A protein and the small-molecule ligand that binds it are described below.
Small molecule (SMILES): CCCN1CCO[C@@H]2c3cc(O)ccc3OC[C@H]21

Sequence of chain 1.E:
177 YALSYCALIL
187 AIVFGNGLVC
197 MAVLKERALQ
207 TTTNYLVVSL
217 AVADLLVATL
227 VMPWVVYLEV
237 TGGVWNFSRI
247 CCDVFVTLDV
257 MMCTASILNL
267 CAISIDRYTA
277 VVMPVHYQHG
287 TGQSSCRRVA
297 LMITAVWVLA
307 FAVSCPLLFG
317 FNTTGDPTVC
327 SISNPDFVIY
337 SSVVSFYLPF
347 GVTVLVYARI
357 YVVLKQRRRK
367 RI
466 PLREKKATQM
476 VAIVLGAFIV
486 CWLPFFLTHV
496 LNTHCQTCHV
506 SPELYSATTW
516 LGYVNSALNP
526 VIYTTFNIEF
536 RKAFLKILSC

Binding-site contacts:
Ligand atom O2 contacts residue ASP255 of chain 1.E at 4.1 Å.
Ligand atom C4 contacts residue VAL256 of chain 1.E at 4.0 Å (hydrophobic).
Ligand atom C8 contacts residue ASP255 of chain 1.E at 3.5 Å.
Ligand atom C13 contacts residue TRP487 of chain 1.E at 3.7 Å (hydrophobic).
Ligand atom C13 contacts residue PHE490 of chain 1.E at 3.7 Å (hydrophobic).
Ligand atom C6 contacts residue SER337 of chain 1.E at 3.9 Å.
Ligand atom C13 contacts residue CYS259 of chain 1.E at 3.6 Å (hydrophobic).
Ligand atom C14 contacts residue TYR518 of chain 1.E at 4.1 Å (hydrophobic).
Ligand atom N contacts residue PHE490 of chain 1.E at 4.0 Å.
Ligand atom N contacts residue ASP255 of chain 1.E at 2.9 Å (salt-bridge).
Ligand atom C5 contacts residue SER337 of chain 1.E at 3.7 Å.
Ligand atom C14 contacts residue GLY517 of chain 1.E at 3.8 Å.
Ligand atom O3 contacts residue HIS494 of chain 1.E at 3.7 Å.
Ligand atom O3 contacts residue SER337 of chain 1.E at 2.6 Å (h-bond).
Ligand atom C7 contacts residue PHE490 of chain 1.E at 4.2 Å (hydrophobic).
Ligand atom C4 contacts residue PHE491 of chain 1.E at 4.2 Å (hydrophobic).
Ligand atom C1 contacts residue VAL256 of chain 1.E at 3.8 Å (hydrophobic).
Ligand atom O3 contacts residue SER338 of chain 1.E at 4.1 Å.
Ligand atom O1 contacts residue CYS259 of chain 1.E at 3.3 Å.
Ligand atom C9 contacts residue PHE490 of chain 1.E at 3.8 Å (hydrophobic).
Ligand atom C10 contacts residue PHE490 of chain 1.E at 3.7 Å (hydrophobic).
Ligand atom N contacts residue TYR518 of chain 1.E at 4.2 Å.
Ligand atom O1 contacts residue VAL256 of chain 1.E at 4.0 Å.
Ligand atom C11 contacts residue PHE490 of chain 1.E at 4.0 Å (hydrophobic).
Ligand atom C3 contacts residue VAL256 of chain 1.E at 4.0 Å (hydrophobic).
Ligand atom C7 contacts residue ASP255 of chain 1.E at 3.5 Å.
Ligand atom C12 contacts residue ASP255 of chain 1.E at 4.1 Å.
Ligand atom C4 contacts residue SER341 of chain 1.E at 4.2 Å.
Ligand atom C14 contacts residue THR514 of chain 1.E at 4.0 Å.
Ligand atom O2 contacts residue ILE328 of chain 1.E at 4.1 Å.
Ligand atom C14 contacts residue TRP487 of chain 1.E at 3.3 Å (hydrophobic).
Ligand atom C11 contacts residue ASP255 of chain 1.E at 3.2 Å.
Ligand atom C10 contacts residue ASP255 of chain 1.E at 4.0 Å.
Ligand atom C9 contacts residue ASP255 of chain 1.E at 3.4 Å.
Ligand atom C14 contacts residue PHE490 of chain 1.E at 4.0 Å (hydrophobic).
Ligand atom C6 contacts residue VAL256 of chain 1.E at 4.1 Å (hydrophobic).
Ligand atom O2 contacts residue PHE490 of chain 1.E at 3.7 Å.
Ligand atom C12 contacts residue PHE490 of chain 1.E at 3.7 Å (hydrophobic).
Ligand atom C2 contacts residue VAL256 of chain 1.E at 4.0 Å (hydrophobic).
Ligand atom C8 contacts residue CYS259 of chain 1.E at 3.0 Å (hydrophobic).